Sequence of chain 1.A:
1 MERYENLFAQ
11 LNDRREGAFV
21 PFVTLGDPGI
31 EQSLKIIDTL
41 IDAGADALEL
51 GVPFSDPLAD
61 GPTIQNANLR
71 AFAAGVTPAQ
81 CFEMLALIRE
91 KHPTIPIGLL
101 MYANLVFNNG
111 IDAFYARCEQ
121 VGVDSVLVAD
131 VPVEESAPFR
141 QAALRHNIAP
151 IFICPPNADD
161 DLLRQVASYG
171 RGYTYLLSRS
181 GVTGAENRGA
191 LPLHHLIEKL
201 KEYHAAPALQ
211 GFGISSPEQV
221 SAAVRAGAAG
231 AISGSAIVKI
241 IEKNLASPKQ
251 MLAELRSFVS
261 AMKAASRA

Binding-site contacts:
Ligand atom O21 contacts residue GLU49 of chain 1.A at 3.3 Å.
Ligand atom O20 contacts residue GLY184 of chain 1.A at 2.8 Å (h-bond).
Ligand atom O22 contacts residue TYR175 of chain 1.A at 2.9 Å (h-bond).
Ligand atom C5 contacts residue THR183 of chain 1.A at 3.8 Å.
Ligand atom F11 contacts residue ILE153 of chain 1.A at 3.4 Å.
Ligand atom O20 contacts residue GLY213 of chain 1.A at 2.7 Å (h-bond).
Ligand atom O7 contacts residue ALA59 of chain 1.A at 3.5 Å.
Ligand atom O19 contacts residue ILE64 of chain 1.A at 3.5 Å.
Ligand atom F10 contacts residue PRO18 of chain 1.B at 3.5 Å.
Ligand atom O20 contacts residue THR183 of chain 1.A at 3.7 Å.
Ligand atom F9F contacts residue PHE212 of chain 1.A at 3.7 Å.
Ligand atom O16 contacts residue PHE212 of chain 1.A at 3.6 Å.
Ligand atom O19 contacts residue GLY184 of chain 1.A at 3.7 Å.
Ligand atom C5 contacts residue LEU100 of chain 1.A at 3.8 Å (hydrophobic).
Ligand atom O21 contacts residue PHE22 of chain 1.A at 3.2 Å.
Ligand atom C4 contacts residue LEU100 of chain 1.A at 3.7 Å (hydrophobic).
Ligand atom C2 contacts residue PHE212 of chain 1.A at 3.7 Å (hydrophobic).
Ligand atom O21 contacts residue LEU100 of chain 1.A at 3.4 Å.
Ligand atom C14 contacts residue TYR175 of chain 1.A at 3.3 Å (hydrophobic).
Ligand atom O19 contacts residue SER235 of chain 1.A at 2.5 Å (h-bond).
Ligand atom O22 contacts residue ILE232 of chain 1.A at 3.6 Å.
Ligand atom P17 contacts residue SER235 of chain 1.A at 3.6 Å.
Ligand atom O19 contacts residue GLY234 of chain 1.A at 3.6 Å.
Ligand atom C1 contacts residue PHE212 of chain 1.A at 3.5 Å (hydrophobic).
Ligand atom O16 contacts residue THR183 of chain 1.A at 3.7 Å.
Ligand atom P17 contacts residue GLY213 of chain 1.A at 3.7 Å.
Ligand atom O18 contacts residue SER235 of chain 1.A at 3.5 Å (h-bond).
Ligand atom F10 contacts residue ALA129 of chain 1.A at 3.3 Å.
Ligand atom F11 contacts residue LEU127 of chain 1.A at 3.5 Å.
Ligand atom O7 contacts residue PHE212 of chain 1.A at 3.7 Å.
Ligand atom O20 contacts residue PHE212 of chain 1.A at 3.5 Å.
Ligand atom C6 contacts residue PHE212 of chain 1.A at 3.7 Å (hydrophobic).
Ligand atom F9F contacts residue ILE153 of chain 1.A at 3.6 Å.
Ligand atom F11 contacts residue ALA129 of chain 1.A at 3.5 Å.
Ligand atom O7 contacts residue ALA129 of chain 1.A at 3.7 Å.
Ligand atom O19 contacts residue THR183 of chain 1.A at 3.5 Å.
Ligand atom C3 contacts residue TYR175 of chain 1.A at 3.4 Å (hydrophobic).
Ligand atom C14 contacts residue THR183 of chain 1.A at 3.7 Å.
Ligand atom C3 contacts residue LEU127 of chain 1.A at 3.7 Å (hydrophobic).
Ligand atom O18 contacts residue GLY234 of chain 1.A at 2.9 Å (h-bond).

Sequence of chain 1.B:
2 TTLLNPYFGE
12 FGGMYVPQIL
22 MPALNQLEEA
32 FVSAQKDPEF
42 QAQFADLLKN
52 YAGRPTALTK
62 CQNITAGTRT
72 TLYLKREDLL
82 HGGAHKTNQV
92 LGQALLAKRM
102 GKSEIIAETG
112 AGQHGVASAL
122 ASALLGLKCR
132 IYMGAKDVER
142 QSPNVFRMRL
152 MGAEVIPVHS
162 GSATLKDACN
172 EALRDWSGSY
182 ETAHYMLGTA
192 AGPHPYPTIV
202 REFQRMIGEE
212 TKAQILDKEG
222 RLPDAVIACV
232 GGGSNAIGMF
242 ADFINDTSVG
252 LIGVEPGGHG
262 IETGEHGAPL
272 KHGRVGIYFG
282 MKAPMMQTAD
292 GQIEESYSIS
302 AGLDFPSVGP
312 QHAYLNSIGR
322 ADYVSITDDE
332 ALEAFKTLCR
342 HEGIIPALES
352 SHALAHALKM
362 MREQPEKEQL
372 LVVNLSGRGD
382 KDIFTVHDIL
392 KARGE

The small molecule below binds the protein below.
Small molecule (SMILES): O=P(O)(O)OCCNS(=O)(=O)c1ccc(OC(F)(F)F)cc1